A protein and the small-molecule ligand that binds it are described below.
Small molecule (SMILES): CC(=O)N[C@@H]1[C@@H](O)[C@H](O)[C@@H](CO)O[C@H]1O

Binding-site contacts:
Ligand atom C8 contacts residue ASN343 of chain 1.A at 3.2 Å.
Ligand atom N2 contacts residue ASN343 of chain 1.A at 3.0 Å (h-bond).
Ligand atom O5 contacts residue ASN343 of chain 1.A at 2.4 Å (h-bond).
Ligand atom O7 contacts residue PHE338 of chain 1.A at 4.4 Å.
Ligand atom C1 contacts residue ASN343 of chain 1.A at 1.4 Å.
Ligand atom O7 contacts residue GLY339 of chain 1.A at 4.4 Å.
Ligand atom C8 contacts residue GLY339 of chain 1.A at 4.0 Å.
Ligand atom C2 contacts residue ASN343 of chain 1.A at 2.5 Å.
Ligand atom O7 contacts residue ASN343 of chain 1.A at 4.4 Å.
Ligand atom N2 contacts residue PHE342 of chain 1.A at 4.4 Å.
Ligand atom C7 contacts residue ASN343 of chain 1.A at 3.5 Å.
Ligand atom C7 contacts residue PHE342 of chain 1.A at 4.0 Å (hydrophobic).
Ligand atom O7 contacts residue PHE342 of chain 1.A at 3.2 Å.
Ligand atom C5 contacts residue ASN343 of chain 1.A at 3.7 Å.
Ligand atom C7 contacts residue GLY339 of chain 1.A at 4.4 Å.
Ligand atom C4 contacts residue ASN343 of chain 1.A at 4.3 Å.
Ligand atom C3 contacts residue ASN343 of chain 1.A at 3.9 Å.

Sequence of chain 1.A:
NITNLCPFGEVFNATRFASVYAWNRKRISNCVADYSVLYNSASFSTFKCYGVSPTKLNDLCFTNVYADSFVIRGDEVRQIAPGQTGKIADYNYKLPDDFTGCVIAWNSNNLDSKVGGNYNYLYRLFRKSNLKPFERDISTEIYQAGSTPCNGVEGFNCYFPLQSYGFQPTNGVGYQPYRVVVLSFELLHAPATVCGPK